Sequence of chain 1.A:
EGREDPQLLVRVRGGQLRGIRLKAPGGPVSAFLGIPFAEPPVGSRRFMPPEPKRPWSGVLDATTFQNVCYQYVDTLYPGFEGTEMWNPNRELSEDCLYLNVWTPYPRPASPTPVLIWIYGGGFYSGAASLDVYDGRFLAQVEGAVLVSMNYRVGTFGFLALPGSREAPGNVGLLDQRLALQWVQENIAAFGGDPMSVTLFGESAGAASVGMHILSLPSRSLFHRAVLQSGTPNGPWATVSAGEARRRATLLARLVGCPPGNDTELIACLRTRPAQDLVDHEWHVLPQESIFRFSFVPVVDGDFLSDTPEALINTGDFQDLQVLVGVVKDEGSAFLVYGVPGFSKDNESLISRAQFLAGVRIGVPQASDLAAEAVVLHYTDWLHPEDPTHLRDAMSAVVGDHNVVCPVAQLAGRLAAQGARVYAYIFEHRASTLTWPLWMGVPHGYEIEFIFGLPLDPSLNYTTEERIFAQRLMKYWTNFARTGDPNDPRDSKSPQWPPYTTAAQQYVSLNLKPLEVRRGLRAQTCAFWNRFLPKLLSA

This protein binds this small molecule.
Small molecule (SMILES): Nc1ccc2c(c1)c(-c1ccccc1)[n+](CCCCCCc1cnnn1CCNc1c3c(nc4ccccc14)CCCC3)c1cc(N)ccc21

Binding-site contacts:
Ligand atom C35 contacts residue ALA337 of chain 1.A at 3.6 Å (hydrophobic).
Ligand atom C33 contacts residue HIS447 of chain 1.A at 3.5 Å.
Ligand atom C16 contacts residue TYR341 of chain 1.A at 3.5 Å (hydrophobic).
Ligand atom N3 contacts residue TRP286 of chain 1.A at 3.5 Å.
Ligand atom C15 contacts residue GLY342 of chain 1.A at 3.5 Å.
Ligand atom C32 contacts residue TRP86 of chain 1.A at 3.5 Å (hydrophobic).
Ligand atom C34 contacts residue HIS447 of chain 1.A at 3.2 Å.
Ligand atom C16 contacts residue GLY342 of chain 1.A at 3.6 Å.
Ligand atom C10 contacts residue TRP286 of chain 1.A at 3.7 Å (hydrophobic).
Ligand atom C38 contacts residue GLU202 of chain 1.A at 3.7 Å.
Ligand atom C7 contacts residue TRP286 of chain 1.A at 3.6 Å (hydrophobic).
Ligand atom C27 contacts residue PHE338 of chain 1.A at 3.5 Å (hydrophobic).
Ligand atom C41 contacts residue GLY120 of chain 1.A at 3.6 Å.
Ligand atom C35 contacts residue TRP439 of chain 1.A at 3.6 Å (hydrophobic).
Ligand atom C30 contacts residue TRP86 of chain 1.A at 3.5 Å (hydrophobic).
Ligand atom N7 contacts residue TRP86 of chain 1.A at 3.5 Å.
Ligand atom C11 contacts residue TRP286 of chain 1.A at 3.7 Å (hydrophobic).
Ligand atom C15 contacts residue TYR341 of chain 1.A at 3.4 Å (hydrophobic).
Ligand atom C31 contacts residue TRP86 of chain 1.A at 3.5 Å (hydrophobic).
Ligand atom C42 contacts residue GLU202 of chain 1.A at 3.2 Å.
Ligand atom C23 contacts residue TYR341 of chain 1.A at 3.7 Å (hydrophobic).
Ligand atom C39 contacts residue TRP86 of chain 1.A at 3.7 Å (hydrophobic).
Ligand atom C32 contacts residue TYR341 of chain 1.A at 3.4 Å (hydrophobic).
Ligand atom C5 contacts residue TYR72 of chain 1.A at 3.4 Å (hydrophobic).
Ligand atom C17 contacts residue TRP286 of chain 1.A at 3.7 Å (hydrophobic).
Ligand atom C4 contacts residue TYR72 of chain 1.A at 3.5 Å (hydrophobic).
Ligand atom N5 contacts residue GLY121 of chain 1.A at 3.5 Å.
Ligand atom C40 contacts residue TRP86 of chain 1.A at 3.7 Å (hydrophobic).
Ligand atom C28 contacts residue TYR124 of chain 1.A at 3.2 Å (hydrophobic).
Ligand atom C5 contacts residue TRP286 of chain 1.A at 3.5 Å (hydrophobic).
Ligand atom C36 contacts residue TYR341 of chain 1.A at 3.4 Å (hydrophobic).
Ligand atom C41 contacts residue GLY121 of chain 1.A at 3.5 Å.
Ligand atom C7 contacts residue GLU285 of chain 1.A at 3.7 Å.
Ligand atom C33 contacts residue TRP86 of chain 1.A at 3.6 Å (hydrophobic).
Ligand atom N8 contacts residue HIS447 of chain 1.A at 2.8 Å (h-bond).
Ligand atom C6 contacts residue TRP286 of chain 1.A at 3.3 Å (hydrophobic).
Ligand atom C3 contacts residue TYR72 of chain 1.A at 3.6 Å (hydrophobic).
Ligand atom C18 contacts residue TRP286 of chain 1.A at 3.4 Å (hydrophobic).
Ligand atom C36 contacts residue TRP439 of chain 1.A at 3.5 Å (hydrophobic).
Ligand atom C4 contacts residue TRP286 of chain 1.A at 3.6 Å (hydrophobic).